Sequence of chain 1.K:
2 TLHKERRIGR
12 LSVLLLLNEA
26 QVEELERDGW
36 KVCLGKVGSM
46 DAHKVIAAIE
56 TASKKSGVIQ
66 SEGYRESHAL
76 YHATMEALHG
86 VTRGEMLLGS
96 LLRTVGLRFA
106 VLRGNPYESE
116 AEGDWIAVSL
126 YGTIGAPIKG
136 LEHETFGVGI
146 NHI

Sequence of chain 1.J:
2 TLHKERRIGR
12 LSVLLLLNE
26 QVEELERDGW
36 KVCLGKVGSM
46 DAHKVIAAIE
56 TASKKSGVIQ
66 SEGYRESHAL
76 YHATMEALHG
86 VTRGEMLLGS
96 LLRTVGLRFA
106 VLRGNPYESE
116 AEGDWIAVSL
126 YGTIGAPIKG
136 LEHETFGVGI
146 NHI

A small-molecule ligand and the protein it binds are described below.
Small molecule (SMILES): N[C@@H](Cc1c[nH]c[nH+]1)C(=O)O

Binding-site contacts:
Ligand atom ND1 contacts residue ARG88 of chain 1.K at 3.6 Å (salt-bridge).
Ligand atom CE1 contacts residue ARG98 of chain 1.K at 4.0 Å.
Ligand atom OXT contacts residue LEU136 of chain 1.K at 4.0 Å.
Ligand atom C contacts residue TYR69 of chain 1.J at 3.9 Å (hydrophobic).
Ligand atom C contacts residue ALA131 of chain 1.K at 3.5 Å (hydrophobic).
Ligand atom ND1 contacts residue ZN1 of chain 1.FA at 4.2 Å.
Ligand atom CE1 contacts residue TYR76 of chain 1.J at 3.8 Å (hydrophobic).
Ligand atom CD2 contacts residue ZN1 of chain 1.FA at 3.0 Å.
Ligand atom ND1 contacts residue ILE129 of chain 1.K at 4.1 Å.
Ligand atom CB contacts residue TYR76 of chain 1.J at 3.4 Å (hydrophobic).
Ligand atom CA contacts residue TYR76 of chain 1.J at 3.2 Å (hydrophobic).
Ligand atom OXT contacts residue GLY130 of chain 1.K at 3.0 Å.
Ligand atom NE2 contacts residue ZN1 of chain 1.FA at 2.1 Å.
Ligand atom CD2 contacts residue HIS138 of chain 1.K at 3.5 Å.
Ligand atom N contacts residue LEU97 of chain 1.K at 3.4 Å (h-bond).
Ligand atom NE2 contacts residue HIS138 of chain 1.K at 3.0 Å (h-bond).
Ligand atom CE1 contacts residue HIS77 of chain 1.J at 3.3 Å.
Ligand atom CG contacts residue ZN1 of chain 1.FA at 4.2 Å.
Ligand atom CE1 contacts residue ZN1 of chain 1.FA at 3.2 Å.
Ligand atom N contacts residue TYR76 of chain 1.J at 2.9 Å.
Ligand atom CE1 contacts residue ARG88 of chain 1.K at 3.0 Å.
Ligand atom O contacts residue ALA131 of chain 1.K at 3.6 Å.
Ligand atom CD2 contacts residue HIS73 of chain 1.J at 3.9 Å.
Ligand atom ND1 contacts residue TYR76 of chain 1.J at 3.3 Å.
Ligand atom O contacts residue TYR69 of chain 1.J at 3.7 Å.
Ligand atom OXT contacts residue TYR69 of chain 1.J at 2.8 Å (h-bond).
Ligand atom NE2 contacts residue TYR76 of chain 1.J at 3.9 Å.
Ligand atom CD2 contacts residue TYR76 of chain 1.J at 3.3 Å (hydrophobic).
Ligand atom CD2 contacts residue HIS77 of chain 1.J at 3.0 Å.
Ligand atom OXT contacts residue ALA131 of chain 1.K at 3.5 Å (h-bond).
Ligand atom NE2 contacts residue HIS77 of chain 1.J at 2.5 Å (h-bond).
Ligand atom CE1 contacts residue HIS138 of chain 1.K at 3.7 Å.
Ligand atom CB contacts residue ARG98 of chain 1.K at 3.8 Å.
Ligand atom NE2 contacts residue ARG88 of chain 1.K at 3.8 Å.
Ligand atom CB contacts residue GLY130 of chain 1.K at 3.9 Å.
Ligand atom C contacts residue GLY130 of chain 1.K at 3.8 Å.
Ligand atom CG contacts residue TYR76 of chain 1.J at 3.2 Å (hydrophobic).
Ligand atom ND1 contacts residue ARG98 of chain 1.K at 3.6 Å.
Ligand atom NE2 contacts residue HIS73 of chain 1.J at 3.9 Å.
Ligand atom CD2 contacts residue TYR69 of chain 1.J at 4.1 Å (hydrophobic).